Sequence of chain 1.F:
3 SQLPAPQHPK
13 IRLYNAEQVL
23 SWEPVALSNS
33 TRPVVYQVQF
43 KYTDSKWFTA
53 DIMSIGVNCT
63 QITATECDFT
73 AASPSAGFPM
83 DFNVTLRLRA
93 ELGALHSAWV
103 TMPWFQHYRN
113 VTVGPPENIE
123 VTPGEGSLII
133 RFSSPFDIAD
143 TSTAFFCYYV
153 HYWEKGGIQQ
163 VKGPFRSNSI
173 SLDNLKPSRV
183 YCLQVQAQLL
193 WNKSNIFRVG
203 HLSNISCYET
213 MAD

Binding-site contacts:
Ligand atom C5 contacts residue ASN206 of chain 1.F at 3.7 Å.
Ligand atom C7 contacts residue ASN206 of chain 1.F at 3.6 Å.
Ligand atom C1 contacts residue ASN206 of chain 1.F at 1.4 Å.
Ligand atom C3 contacts residue ASN206 of chain 1.F at 3.8 Å.
Ligand atom O5 contacts residue ASN206 of chain 1.F at 2.4 Å (h-bond).
Ligand atom O7 contacts residue ASN206 of chain 1.F at 3.9 Å.
Ligand atom C2 contacts residue ASN206 of chain 1.F at 2.5 Å.
Ligand atom C4 contacts residue ASN206 of chain 1.F at 4.2 Å.
Ligand atom N2 contacts residue ASN206 of chain 1.F at 2.9 Å (h-bond).

The small molecule below binds the protein below.
Small molecule (SMILES): CC(=O)N[C@@H]1[C@@H](O)[C@H](O)[C@@H](CO)O[C@H]1O